This protein binds this small molecule.
Small molecule (SMILES): CN[C@@H](C)Cc1cc(C#N)cc(OCc2ccc3c(C)cc(N)nc3c2)c1

Binding-site contacts:
Ligand atom C10 contacts residue HEM1 of chain 1.IA at 3.8 Å.
Ligand atom N02 contacts residue TYR317 of chain 1.D at 3.6 Å.
Ligand atom C12 contacts residue HEM1 of chain 1.IA at 3.4 Å.
Ligand atom C08 contacts residue HEM1 of chain 1.IA at 3.8 Å.
Ligand atom C21 contacts residue HEM1 of chain 1.IA at 3.1 Å.
Ligand atom C06 contacts residue HEM1 of chain 1.IA at 3.9 Å.
Ligand atom C22 contacts residue HEM1 of chain 1.IA at 3.0 Å.
Ligand atom N02 contacts residue TRP316 of chain 1.D at 2.5 Å (h-bond).
Ligand atom N01 contacts residue HEM1 of chain 1.IA at 3.6 Å.
Ligand atom C04 contacts residue HEM1 of chain 1.IA at 3.6 Å.
Ligand atom C27 contacts residue TYR435 of chain 1.D at 3.6 Å (hydrophobic).
Ligand atom C35 contacts residue ARG325 of chain 1.D at 3.9 Å.
Ligand atom C06 contacts residue VAL296 of chain 1.D at 3.8 Å (hydrophobic).
Ligand atom C11 contacts residue GLY315 of chain 1.D at 3.6 Å.
Ligand atom C24 contacts residue HEM1 of chain 1.IA at 3.6 Å.
Ligand atom C33 contacts residue H4B1 of chain 1.JA at 3.8 Å.
Ligand atom C09 contacts residue HEM1 of chain 1.IA at 3.4 Å.
Ligand atom C31 contacts residue HEM1 of chain 1.IA at 3.8 Å.
Ligand atom C03 contacts residue TRP316 of chain 1.D at 3.7 Å (hydrophobic).
Ligand atom C05 contacts residue HEM1 of chain 1.IA at 3.8 Å.
Ligand atom N34 contacts residue ARG325 of chain 1.D at 3.0 Å (salt-bridge).
Ligand atom C33 contacts residue ARG325 of chain 1.D at 3.8 Å.
Ligand atom N02 contacts residue MET318 of chain 1.D at 3.8 Å.
Ligand atom C02 contacts residue GLU321 of chain 1.D at 3.5 Å.
Ligand atom C02 contacts residue TRP316 of chain 1.D at 3.5 Å (hydrophobic).
Ligand atom C10 contacts residue GLU321 of chain 1.D at 3.5 Å.
Ligand atom N02 contacts residue HEM1 of chain 1.IA at 3.4 Å.
Ligand atom N28 contacts residue TYR435 of chain 1.D at 3.3 Å.
Ligand atom C25 contacts residue HEM1 of chain 1.IA at 3.7 Å.
Ligand atom C11 contacts residue HEM1 of chain 1.IA at 3.4 Å.
Ligand atom N01 contacts residue GLU321 of chain 1.D at 2.9 Å (salt-bridge).
Ligand atom N34 contacts residue HEM1 of chain 1.IA at 3.7 Å.
Ligand atom C07 contacts residue VAL296 of chain 1.D at 3.5 Å (hydrophobic).
Ligand atom O13 contacts residue HEM1 of chain 1.IA at 3.5 Å.
Ligand atom C03 contacts residue HEM1 of chain 1.IA at 3.3 Å.
Ligand atom C26 contacts residue HEM1 of chain 1.IA at 3.2 Å.
Ligand atom C09 contacts residue GLU321 of chain 1.D at 3.2 Å.
Ligand atom C23 contacts residue HEM1 of chain 1.IA at 3.3 Å.
Ligand atom C02 contacts residue HEM1 of chain 1.IA at 3.4 Å.
Ligand atom N02 contacts residue GLU321 of chain 1.D at 2.9 Å (salt-bridge).

Sequence of chain 1.D:
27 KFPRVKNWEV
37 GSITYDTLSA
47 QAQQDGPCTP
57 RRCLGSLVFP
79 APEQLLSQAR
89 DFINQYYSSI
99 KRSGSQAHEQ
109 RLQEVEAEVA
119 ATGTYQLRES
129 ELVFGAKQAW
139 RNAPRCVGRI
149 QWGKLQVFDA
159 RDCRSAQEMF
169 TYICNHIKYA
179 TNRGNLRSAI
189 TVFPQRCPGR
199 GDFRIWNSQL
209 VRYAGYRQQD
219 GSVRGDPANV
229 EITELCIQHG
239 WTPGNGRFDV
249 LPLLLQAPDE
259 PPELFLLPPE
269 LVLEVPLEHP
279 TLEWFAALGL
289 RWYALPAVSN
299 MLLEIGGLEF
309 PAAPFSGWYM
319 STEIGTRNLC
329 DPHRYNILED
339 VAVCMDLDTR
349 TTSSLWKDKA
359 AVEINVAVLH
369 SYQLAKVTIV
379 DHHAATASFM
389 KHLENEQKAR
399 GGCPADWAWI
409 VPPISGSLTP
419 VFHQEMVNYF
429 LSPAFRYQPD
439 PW